This small molecule binds to this protein.
Small molecule (SMILES): CC(=O)N[C@H]1[C@H](O[C@H]2[C@H](O)[C@@H](NC(C)=O)CO[C@@H]2CO)O[C@H](CO)[C@@H](O)[C@@H]1O

Sequence of chain 1.A:
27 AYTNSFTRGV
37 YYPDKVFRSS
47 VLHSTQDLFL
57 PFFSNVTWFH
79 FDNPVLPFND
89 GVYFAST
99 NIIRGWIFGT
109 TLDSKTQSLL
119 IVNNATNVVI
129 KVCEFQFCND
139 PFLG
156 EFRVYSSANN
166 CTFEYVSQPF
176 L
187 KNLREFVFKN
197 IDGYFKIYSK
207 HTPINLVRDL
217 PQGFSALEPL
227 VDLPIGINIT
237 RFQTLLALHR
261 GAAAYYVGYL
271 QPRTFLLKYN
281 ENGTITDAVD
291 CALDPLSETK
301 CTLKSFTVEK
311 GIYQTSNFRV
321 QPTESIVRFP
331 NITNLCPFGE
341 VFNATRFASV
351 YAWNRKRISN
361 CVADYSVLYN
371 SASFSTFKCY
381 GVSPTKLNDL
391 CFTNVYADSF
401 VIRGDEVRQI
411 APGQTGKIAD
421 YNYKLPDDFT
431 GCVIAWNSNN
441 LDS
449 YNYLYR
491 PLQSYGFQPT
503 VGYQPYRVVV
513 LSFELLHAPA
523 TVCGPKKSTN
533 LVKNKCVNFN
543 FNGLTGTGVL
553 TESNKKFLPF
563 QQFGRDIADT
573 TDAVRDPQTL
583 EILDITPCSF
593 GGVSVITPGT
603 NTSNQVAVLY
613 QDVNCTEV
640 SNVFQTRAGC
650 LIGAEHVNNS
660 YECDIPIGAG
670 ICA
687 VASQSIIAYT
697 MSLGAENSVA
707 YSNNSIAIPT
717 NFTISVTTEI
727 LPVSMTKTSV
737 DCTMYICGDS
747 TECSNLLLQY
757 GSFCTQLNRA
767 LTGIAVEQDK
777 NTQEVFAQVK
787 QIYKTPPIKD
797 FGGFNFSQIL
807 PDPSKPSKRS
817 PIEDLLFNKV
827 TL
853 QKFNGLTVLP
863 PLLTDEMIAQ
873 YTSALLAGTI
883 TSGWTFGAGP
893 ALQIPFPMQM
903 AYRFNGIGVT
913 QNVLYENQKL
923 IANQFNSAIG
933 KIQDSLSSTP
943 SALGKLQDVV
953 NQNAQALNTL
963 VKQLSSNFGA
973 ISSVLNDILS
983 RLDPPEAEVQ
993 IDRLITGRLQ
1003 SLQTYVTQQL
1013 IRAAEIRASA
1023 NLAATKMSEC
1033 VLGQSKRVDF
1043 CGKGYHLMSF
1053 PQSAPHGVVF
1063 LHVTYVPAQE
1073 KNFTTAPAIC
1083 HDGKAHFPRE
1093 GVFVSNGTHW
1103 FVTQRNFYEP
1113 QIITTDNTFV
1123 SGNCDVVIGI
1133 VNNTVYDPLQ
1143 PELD

Binding-site contacts:
Ligand atom C5 contacts residue GLN580 of chain 1.A at 4.5 Å.
Ligand atom C4 contacts residue ASN331 of chain 1.A at 4.1 Å.
Ligand atom C2 contacts residue GLN580 of chain 1.A at 3.9 Å.
Ligand atom O5 contacts residue GLN580 of chain 1.A at 3.9 Å.
Ligand atom C7 contacts residue ASN331 of chain 1.A at 3.3 Å.
Ligand atom N2 contacts residue GLN580 of chain 1.A at 4.4 Å.
Ligand atom C7 contacts residue GLN580 of chain 1.A at 3.8 Å.
Ligand atom C1 contacts residue GLN580 of chain 1.A at 4.3 Å.
Ligand atom C3 contacts residue ASN331 of chain 1.A at 3.7 Å.
Ligand atom O7 contacts residue GLN580 of chain 1.A at 3.5 Å (h-bond).
Ligand atom C7 contacts residue ILE332 of chain 1.A at 3.7 Å (hydrophobic).
Ligand atom C8 contacts residue GLN580 of chain 1.A at 3.9 Å.
Ligand atom C2 contacts residue ASN331 of chain 1.A at 2.4 Å.
Ligand atom O7 contacts residue ASN331 of chain 1.A at 3.0 Å (h-bond).
Ligand atom C6 contacts residue GLN580 of chain 1.A at 4.0 Å.
Ligand atom O7 contacts residue PRO330 of chain 1.A at 4.5 Å.
Ligand atom C4 contacts residue GLN580 of chain 1.A at 4.5 Å.
Ligand atom N2 contacts residue ILE332 of chain 1.A at 3.8 Å.
Ligand atom C8 contacts residue ILE332 of chain 1.A at 4.3 Å (hydrophobic).
Ligand atom O6 contacts residue GLN580 of chain 1.A at 2.7 Å (h-bond).
Ligand atom C5 contacts residue ASN331 of chain 1.A at 3.6 Å.
Ligand atom N2 contacts residue ASN331 of chain 1.A at 3.0 Å (h-bond).
Ligand atom C1 contacts residue ASN331 of chain 1.A at 1.4 Å.
Ligand atom O5 contacts residue ASN331 of chain 1.A at 2.2 Å (h-bond).
Ligand atom C1 contacts residue ILE332 of chain 1.A at 4.0 Å (hydrophobic).
Ligand atom O7 contacts residue ILE332 of chain 1.A at 3.2 Å (h-bond).